Sequence of chain 3.G:
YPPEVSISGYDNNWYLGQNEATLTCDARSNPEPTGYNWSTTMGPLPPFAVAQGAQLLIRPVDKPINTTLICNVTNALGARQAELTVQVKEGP

A protein and the small-molecule ligand that binds it are described below.
Small molecule (SMILES): CC(=O)N[C@H]1[C@H](O[C@H]2[C@H](O)[C@@H](NC(C)=O)CO[C@@H]2CO[C@@H]2O[C@@H](C)[C@@H](O)[C@@H](O)[C@@H]2O)O[C@H](CO)[C@@H](O[C@@H]2O[C@H](CO)[C@@H](O)[C@H](O)[C@@H]2O)[C@@H]1O

Binding-site contacts:
Ligand atom C4 contacts residue ASN66 of chain 3.G at 4.0 Å.
Ligand atom C5 contacts residue ASN66 of chain 3.G at 3.5 Å.
Ligand atom C8 contacts residue GLN87 of chain 3.G at 4.5 Å.
Ligand atom C7 contacts residue ASN66 of chain 3.G at 4.0 Å.
Ligand atom C1 contacts residue ASN66 of chain 3.G at 1.4 Å.
Ligand atom N2 contacts residue ASN66 of chain 3.G at 2.8 Å (h-bond).
Ligand atom N2 contacts residue PRO64 of chain 3.G at 4.3 Å.
Ligand atom N2 contacts residue ILE65 of chain 3.G at 4.4 Å.
Ligand atom C7 contacts residue PRO64 of chain 3.G at 3.8 Å (hydrophobic).
Ligand atom O5 contacts residue ASN66 of chain 3.G at 2.2 Å (h-bond).
Ligand atom C3 contacts residue ASN66 of chain 3.G at 3.6 Å.
Ligand atom O7 contacts residue PRO64 of chain 3.G at 3.9 Å.
Ligand atom O7 contacts residue ASN66 of chain 3.G at 4.3 Å.
Ligand atom C2 contacts residue ASN66 of chain 3.G at 2.2 Å.
Ligand atom C8 contacts residue PRO64 of chain 3.G at 3.4 Å (hydrophobic).